The protein below binds the small molecule below.
Small molecule (SMILES): Cc1c(CN2CCN(C(=O)C3CCCC3)[C@@H](C)C2)cc(F)cc1NC(=O)c1cccc(C#N)c1

Sequence of chain 1.B:
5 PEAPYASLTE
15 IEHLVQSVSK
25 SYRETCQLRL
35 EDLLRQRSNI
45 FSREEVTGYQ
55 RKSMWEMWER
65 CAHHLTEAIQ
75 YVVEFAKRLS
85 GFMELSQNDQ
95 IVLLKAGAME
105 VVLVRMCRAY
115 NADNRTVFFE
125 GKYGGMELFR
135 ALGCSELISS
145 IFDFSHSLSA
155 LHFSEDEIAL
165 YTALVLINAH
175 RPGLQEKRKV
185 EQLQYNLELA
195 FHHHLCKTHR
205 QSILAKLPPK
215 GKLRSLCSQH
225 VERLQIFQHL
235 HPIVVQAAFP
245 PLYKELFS

Binding-site contacts:
Ligand atom C26 contacts residue PHE122 of chain 1.B at 3.8 Å (hydrophobic).
Ligand atom C24 contacts residue VAL121 of chain 1.B at 3.8 Å (hydrophobic).
Ligand atom C6 contacts residue PHE133 of chain 1.B at 3.8 Å (hydrophobic).
Ligand atom C30 contacts residue HIS68 of chain 1.B at 3.5 Å.
Ligand atom C4 contacts residue PHE146 of chain 1.B at 3.7 Å (hydrophobic).
Ligand atom N34 contacts residue GLN31 of chain 1.B at 3.5 Å.
Ligand atom C21 contacts residue MET110 of chain 1.B at 3.8 Å (hydrophobic).
Ligand atom C31 contacts residue LEU32 of chain 1.B at 3.8 Å (hydrophobic).
Ligand atom C3 contacts residue VAL121 of chain 1.B at 3.8 Å (hydrophobic).
Ligand atom O10 contacts residue LEU69 of chain 1.B at 3.5 Å.
Ligand atom N34 contacts residue LEU37 of chain 1.B at 3.8 Å.
Ligand atom C28 contacts residue HIS68 of chain 1.B at 3.6 Å.
Ligand atom C29 contacts residue HIS68 of chain 1.B at 3.3 Å.
Ligand atom C2 contacts residue PHE123 of chain 1.B at 3.8 Å (hydrophobic).
Ligand atom C20 contacts residue VAL121 of chain 1.B at 3.5 Å (hydrophobic).
Ligand atom C29 contacts residue PHE122 of chain 1.B at 3.3 Å (hydrophobic).
Ligand atom O27 contacts residue MET110 of chain 1.B at 3.5 Å.
Ligand atom C13 contacts residue PHE231 of chain 1.B at 3.6 Å (hydrophobic).
Ligand atom N25 contacts residue ALA113 of chain 1.B at 3.7 Å.
Ligand atom C28 contacts residue PHE122 of chain 1.B at 3.8 Å (hydrophobic).
Ligand atom F22 contacts residue SER149 of chain 1.B at 2.9 Å.
Ligand atom N34 contacts residue LEU32 of chain 1.B at 3.2 Å (h-bond).
Ligand atom C11 contacts residue LEU136 of chain 1.B at 3.7 Å (hydrophobic).
Ligand atom C24 contacts residue PHE122 of chain 1.B at 3.8 Å (hydrophobic).
Ligand atom F22 contacts residue VAL121 of chain 1.B at 3.7 Å.
Ligand atom C30 contacts residue PHE122 of chain 1.B at 3.7 Å (hydrophobic).
Ligand atom C1 contacts residue VAL121 of chain 1.B at 3.7 Å (hydrophobic).
Ligand atom O10 contacts residue HIS224 of chain 1.B at 2.9 Å (h-bond).
Ligand atom C23 contacts residue VAL121 of chain 1.B at 3.8 Å (hydrophobic).
Ligand atom C21 contacts residue VAL121 of chain 1.B at 3.4 Å (hydrophobic).
Ligand atom N25 contacts residue PHE122 of chain 1.B at 2.9 Å (h-bond).
Ligand atom F22 contacts residue MET110 of chain 1.B at 3.5 Å.
Ligand atom C35 contacts residue ALA113 of chain 1.B at 3.5 Å (hydrophobic).
Ligand atom C26 contacts residue ALA113 of chain 1.B at 3.6 Å (hydrophobic).
Ligand atom C2 contacts residue PHE122 of chain 1.B at 3.7 Å (hydrophobic).
Ligand atom C23 contacts residue MET110 of chain 1.B at 3.6 Å (hydrophobic).
Ligand atom C33 contacts residue GLN31 of chain 1.B at 3.6 Å.
Ligand atom N34 contacts residue ARG112 of chain 1.B at 3.3 Å (salt-bridge).
Ligand atom C7 contacts residue PHE133 of chain 1.B at 3.8 Å (hydrophobic).
Ligand atom C28 contacts residue ALA113 of chain 1.B at 3.7 Å (hydrophobic).